Sequence of chain 1.B:
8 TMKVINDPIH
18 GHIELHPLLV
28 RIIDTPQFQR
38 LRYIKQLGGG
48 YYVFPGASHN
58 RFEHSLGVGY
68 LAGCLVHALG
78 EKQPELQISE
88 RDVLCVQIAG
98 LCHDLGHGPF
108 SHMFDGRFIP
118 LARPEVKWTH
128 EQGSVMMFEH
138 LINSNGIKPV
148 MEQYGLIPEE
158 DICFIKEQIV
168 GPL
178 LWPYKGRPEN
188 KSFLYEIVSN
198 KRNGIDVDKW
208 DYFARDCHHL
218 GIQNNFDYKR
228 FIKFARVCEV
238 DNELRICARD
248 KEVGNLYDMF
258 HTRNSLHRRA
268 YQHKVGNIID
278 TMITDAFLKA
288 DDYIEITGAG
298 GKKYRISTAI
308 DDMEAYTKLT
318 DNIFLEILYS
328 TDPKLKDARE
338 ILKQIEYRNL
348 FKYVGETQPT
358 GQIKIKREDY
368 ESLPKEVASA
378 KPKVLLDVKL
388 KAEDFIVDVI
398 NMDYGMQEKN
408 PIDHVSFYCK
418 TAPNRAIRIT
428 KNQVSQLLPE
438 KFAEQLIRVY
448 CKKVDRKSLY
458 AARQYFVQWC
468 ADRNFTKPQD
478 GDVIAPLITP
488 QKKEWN

Sequence of chain 1.A:
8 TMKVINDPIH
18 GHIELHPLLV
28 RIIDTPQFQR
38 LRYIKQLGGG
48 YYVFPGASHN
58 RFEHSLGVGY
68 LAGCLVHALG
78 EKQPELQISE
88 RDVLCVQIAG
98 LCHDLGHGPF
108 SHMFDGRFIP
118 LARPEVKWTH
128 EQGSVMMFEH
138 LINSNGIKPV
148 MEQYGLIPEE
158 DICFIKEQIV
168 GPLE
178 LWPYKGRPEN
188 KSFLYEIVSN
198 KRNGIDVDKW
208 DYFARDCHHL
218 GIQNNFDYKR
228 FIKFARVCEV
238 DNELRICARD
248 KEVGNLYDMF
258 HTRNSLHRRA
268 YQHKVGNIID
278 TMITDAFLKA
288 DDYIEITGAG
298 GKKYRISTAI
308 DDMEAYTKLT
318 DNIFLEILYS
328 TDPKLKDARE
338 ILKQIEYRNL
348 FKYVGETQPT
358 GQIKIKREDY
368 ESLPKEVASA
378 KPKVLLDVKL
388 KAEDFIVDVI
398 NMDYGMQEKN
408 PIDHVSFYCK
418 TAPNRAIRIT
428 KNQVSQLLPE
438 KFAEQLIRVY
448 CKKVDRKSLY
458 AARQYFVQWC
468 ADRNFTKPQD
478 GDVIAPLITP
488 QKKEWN

The protein below binds the small molecule below.
Small molecule (SMILES): Nc1ncnc2c1ncn2[C@H]1C[C@H](O)[C@@H](CO[P](=O)(O)O[P](=O)(O)OP(=O)(O)O)O1

Binding-site contacts:
Ligand atom C1' contacts residue PHE51 of chain 1.B at 3.4 Å (hydrophobic).
Ligand atom C4 contacts residue ARG227 of chain 1.C at 3.2 Å.
Ligand atom O3A contacts residue LYS248 of chain 1.C at 3.1 Å (salt-bridge).
Ligand atom O2B contacts residue GTP1 of chain 1.U at 3.0 Å.
Ligand atom C5' contacts residue GTP1 of chain 1.U at 3.5 Å.
Ligand atom O3G contacts residue LYS248 of chain 1.C at 2.9 Å (salt-bridge).
Ligand atom O4' contacts residue ARG227 of chain 1.C at 3.0 Å (salt-bridge).
Ligand atom O3' contacts residue ASN13 of chain 1.A at 3.0 Å (h-bond).
Ligand atom C3' contacts residue VAL50 of chain 1.B at 3.4 Å (hydrophobic).
Ligand atom O1G contacts residue LYS417 of chain 1.C at 3.1 Å (salt-bridge).
Ligand atom N6 contacts residue ARG266 of chain 1.B at 3.3 Å.
Ligand atom C5 contacts residue ARG227 of chain 1.C at 3.4 Å.
Ligand atom N3 contacts residue ASN13 of chain 1.A at 3.2 Å (h-bond).
Ligand atom O1B contacts residue MG1 of chain 1.S at 2.3 Å.
Ligand atom O2G contacts residue LYS271 of chain 1.B at 3.5 Å (salt-bridge).
Ligand atom N6 contacts residue ASN252 of chain 1.C at 3.4 Å (h-bond).
Ligand atom O1B contacts residue GTP1 of chain 1.U at 2.8 Å (h-bond).
Ligand atom O3' contacts residue GTP1 of chain 1.U at 3.0 Å (h-bond).
Ligand atom O1A contacts residue LYS248 of chain 1.C at 2.8 Å (salt-bridge).
Ligand atom O3' contacts residue VAL50 of chain 1.B at 2.8 Å (h-bond).
Ligand atom N9 contacts residue PHE51 of chain 1.B at 3.4 Å.
Ligand atom O3B contacts residue GTP1 of chain 1.U at 3.4 Å (h-bond).
Ligand atom C5' contacts residue VAL11 of chain 1.A at 3.3 Å (hydrophobic).
Ligand atom PB contacts residue GTP1 of chain 1.U at 3.5 Å.
Ligand atom PB contacts residue LYS271 of chain 1.B at 3.5 Å.
Ligand atom N7 contacts residue ARG227 of chain 1.C at 3.4 Å (salt-bridge).
Ligand atom O2B contacts residue HIS270 of chain 1.B at 3.1 Å.
Ligand atom O1A contacts residue ARG227 of chain 1.C at 2.8 Å (salt-bridge).
Ligand atom O3G contacts residue MG1 of chain 1.S at 3.4 Å.
Ligand atom O1G contacts residue MG1 of chain 1.S at 2.2 Å.
Ligand atom PG contacts residue ARG246 of chain 1.C at 3.5 Å.
Ligand atom O3B contacts residue LYS271 of chain 1.B at 2.6 Å (salt-bridge).
Ligand atom O2G contacts residue ARG246 of chain 1.C at 2.4 Å (salt-bridge).
Ligand atom O2A contacts residue HIS270 of chain 1.B at 2.3 Å (h-bond).
Ligand atom O2B contacts residue LYS271 of chain 1.B at 3.1 Å (salt-bridge).
Ligand atom PG contacts residue MG1 of chain 1.S at 3.3 Å.
Ligand atom N9 contacts residue ARG227 of chain 1.C at 3.3 Å (salt-bridge).
Ligand atom O3G contacts residue ARG246 of chain 1.C at 2.9 Å (salt-bridge).
Ligand atom C3' contacts residue GTP1 of chain 1.U at 3.4 Å.
Ligand atom O1G contacts residue GTP1 of chain 1.U at 2.6 Å (h-bond).

Sequence of chain 1.C:
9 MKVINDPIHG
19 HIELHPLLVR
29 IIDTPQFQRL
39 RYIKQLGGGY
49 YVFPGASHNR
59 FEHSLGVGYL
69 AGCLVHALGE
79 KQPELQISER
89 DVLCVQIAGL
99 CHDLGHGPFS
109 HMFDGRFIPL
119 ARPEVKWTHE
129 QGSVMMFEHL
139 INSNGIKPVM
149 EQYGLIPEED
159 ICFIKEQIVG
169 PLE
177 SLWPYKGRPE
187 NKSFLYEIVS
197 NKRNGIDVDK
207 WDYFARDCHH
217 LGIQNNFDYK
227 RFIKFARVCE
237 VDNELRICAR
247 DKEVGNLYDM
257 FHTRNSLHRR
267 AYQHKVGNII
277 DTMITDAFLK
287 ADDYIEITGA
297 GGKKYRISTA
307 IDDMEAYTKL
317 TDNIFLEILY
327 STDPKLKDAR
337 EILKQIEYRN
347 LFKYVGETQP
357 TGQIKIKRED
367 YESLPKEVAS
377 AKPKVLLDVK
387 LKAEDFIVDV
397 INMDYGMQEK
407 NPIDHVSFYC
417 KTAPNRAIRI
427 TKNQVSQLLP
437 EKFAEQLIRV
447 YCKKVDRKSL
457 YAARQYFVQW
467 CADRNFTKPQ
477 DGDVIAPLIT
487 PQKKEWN